Sequence of chain 1.A:
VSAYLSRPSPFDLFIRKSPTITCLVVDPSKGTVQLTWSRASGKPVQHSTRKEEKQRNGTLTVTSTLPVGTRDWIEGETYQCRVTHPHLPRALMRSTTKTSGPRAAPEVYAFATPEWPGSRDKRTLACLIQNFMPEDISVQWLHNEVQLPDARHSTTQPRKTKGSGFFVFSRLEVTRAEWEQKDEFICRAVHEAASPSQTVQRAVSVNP

Binding-site contacts:
Ligand atom C5 contacts residue GLN68 of chain 1.A at 3.8 Å.
Ligand atom O5 contacts residue ASN70 of chain 1.A at 2.3 Å (h-bond).
Ligand atom O5 contacts residue TYR15 of chain 1.A at 4.3 Å.
Ligand atom O6 contacts residue TYR15 of chain 1.A at 2.8 Å (h-bond).
Ligand atom C6 contacts residue LEU35 of chain 1.A at 4.0 Å (hydrophobic).
Ligand atom C6 contacts residue TYR15 of chain 1.A at 3.6 Å (hydrophobic).
Ligand atom N2 contacts residue ASN70 of chain 1.A at 2.9 Å (h-bond).
Ligand atom N2 contacts residue THR72 of chain 1.A at 4.0 Å.
Ligand atom C3 contacts residue ASN70 of chain 1.A at 3.7 Å.
Ligand atom C4 contacts residue ASN70 of chain 1.A at 4.2 Å.
Ligand atom O4 contacts residue TYR15 of chain 1.A at 4.2 Å.
Ligand atom C2 contacts residue ASN70 of chain 1.A at 2.4 Å.
Ligand atom O7 contacts residue LEU35 of chain 1.A at 3.9 Å.
Ligand atom C7 contacts residue ASN70 of chain 1.A at 3.7 Å.
Ligand atom C3 contacts residue THR72 of chain 1.A at 4.2 Å.
Ligand atom O4 contacts residue SER17 of chain 1.A at 4.2 Å.
Ligand atom C5 contacts residue LEU35 of chain 1.A at 3.8 Å (hydrophobic).
Ligand atom C8 contacts residue GLN68 of chain 1.A at 4.4 Å.
Ligand atom O7 contacts residue THR74 of chain 1.A at 3.4 Å.
Ligand atom O5 contacts residue GLN68 of chain 1.A at 4.1 Å.
Ligand atom C3 contacts residue TYR15 of chain 1.A at 3.9 Å (hydrophobic).
Ligand atom C1 contacts residue GLN68 of chain 1.A at 4.2 Å.
Ligand atom C3 contacts residue VAL37 of chain 1.A at 4.2 Å (hydrophobic).
Ligand atom O7 contacts residue ASN70 of chain 1.A at 4.2 Å.
Ligand atom C1 contacts residue ASN70 of chain 1.A at 1.4 Å.
Ligand atom O6 contacts residue GLN68 of chain 1.A at 3.3 Å (h-bond).
Ligand atom O3 contacts residue LEU35 of chain 1.A at 3.6 Å.
Ligand atom O6 contacts residue SER13 of chain 1.A at 4.3 Å.
Ligand atom C5 contacts residue ASN70 of chain 1.A at 3.6 Å.
Ligand atom O5 contacts residue VAL37 of chain 1.A at 4.2 Å.
Ligand atom C1 contacts residue THR72 of chain 1.A at 3.5 Å.
Ligand atom O5 contacts residue LEU35 of chain 1.A at 3.8 Å.
Ligand atom C2 contacts residue THR72 of chain 1.A at 4.2 Å.
Ligand atom C1 contacts residue LEU35 of chain 1.A at 4.2 Å (hydrophobic).
Ligand atom C6 contacts residue GLN68 of chain 1.A at 4.2 Å.
Ligand atom C4 contacts residue LEU35 of chain 1.A at 4.3 Å (hydrophobic).
Ligand atom O6 contacts residue VAL37 of chain 1.A at 4.0 Å.
Ligand atom O3 contacts residue VAL37 of chain 1.A at 4.1 Å.
Ligand atom C1 contacts residue TYR15 of chain 1.A at 3.9 Å (hydrophobic).
Ligand atom O4 contacts residue VAL37 of chain 1.A at 4.3 Å.

The small molecule below binds the protein below.
Small molecule (SMILES): CC(=O)N[C@H]1[C@H](O[C@H]2[C@H](O)[C@@H](NC(C)=O)CO[C@@H]2CO)O[C@H](CO)[C@@H](O[C@@H]2O[C@H](CO[C@H]3O[C@H](CO)[C@@H](O)[C@H](O)[C@@H]3O)[C@@H](O)[C@H](O[C@H]3O[C@H](CO)[C@@H](O)[C@H](O)[C@@H]3O)[C@@H]2O)[C@@H]1O